Sequence of chain 1.A:
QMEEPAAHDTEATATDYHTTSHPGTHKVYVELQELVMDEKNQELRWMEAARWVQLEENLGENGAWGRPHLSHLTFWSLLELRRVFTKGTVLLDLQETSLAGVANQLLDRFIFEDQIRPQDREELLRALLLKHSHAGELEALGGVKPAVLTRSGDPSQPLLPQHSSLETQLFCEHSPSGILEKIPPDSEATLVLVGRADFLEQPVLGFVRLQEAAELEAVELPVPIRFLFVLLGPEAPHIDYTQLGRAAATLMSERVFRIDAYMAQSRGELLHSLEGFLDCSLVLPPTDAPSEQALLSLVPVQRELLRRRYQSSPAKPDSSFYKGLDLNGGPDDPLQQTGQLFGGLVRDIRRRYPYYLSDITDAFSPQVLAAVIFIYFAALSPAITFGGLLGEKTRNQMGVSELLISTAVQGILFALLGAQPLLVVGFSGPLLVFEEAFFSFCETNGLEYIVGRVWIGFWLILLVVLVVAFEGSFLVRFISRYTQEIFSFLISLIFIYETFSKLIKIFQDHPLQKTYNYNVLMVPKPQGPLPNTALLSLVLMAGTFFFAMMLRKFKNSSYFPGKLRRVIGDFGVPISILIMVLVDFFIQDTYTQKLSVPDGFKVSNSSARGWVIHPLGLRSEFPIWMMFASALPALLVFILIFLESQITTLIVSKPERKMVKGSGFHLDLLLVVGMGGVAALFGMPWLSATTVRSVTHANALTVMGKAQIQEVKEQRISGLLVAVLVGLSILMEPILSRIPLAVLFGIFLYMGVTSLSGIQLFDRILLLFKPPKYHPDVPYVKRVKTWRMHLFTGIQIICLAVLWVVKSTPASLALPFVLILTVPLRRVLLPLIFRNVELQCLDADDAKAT

A small-molecule ligand and the protein it binds are described below.
Small molecule (SMILES): CC(=O)N[C@@H]1[C@@H](O)[C@H](O)[C@@H](CO)O[C@H]1O

Binding-site contacts:
Ligand atom N2 contacts residue ASN642 of chain 1.A at 2.9 Å (h-bond).
Ligand atom C8 contacts residue ASN433 of chain 1.A at 3.7 Å.
Ligand atom C7 contacts residue ASN433 of chain 1.A at 4.0 Å.
Ligand atom C5 contacts residue ALA645 of chain 1.A at 4.5 Å (hydrophobic).
Ligand atom C1 contacts residue ASN642 of chain 1.A at 1.4 Å.
Ligand atom C2 contacts residue ARG432 of chain 1.A at 4.2 Å.
Ligand atom C5 contacts residue ASN642 of chain 1.A at 3.7 Å.
Ligand atom O5 contacts residue ALA645 of chain 1.A at 4.1 Å.
Ligand atom C8 contacts residue ARG432 of chain 1.A at 3.3 Å.
Ligand atom C4 contacts residue ASN642 of chain 1.A at 4.2 Å.
Ligand atom C2 contacts residue ASN642 of chain 1.A at 2.5 Å.
Ligand atom O5 contacts residue ASN642 of chain 1.A at 2.4 Å (h-bond).
Ligand atom C5 contacts residue SER644 of chain 1.A at 4.4 Å.
Ligand atom C7 contacts residue ASN642 of chain 1.A at 3.7 Å.
Ligand atom O6 contacts residue ARG432 of chain 1.A at 3.4 Å (salt-bridge).
Ligand atom C3 contacts residue ASN642 of chain 1.A at 3.8 Å.
Ligand atom C8 contacts residue ASN642 of chain 1.A at 4.1 Å.
Ligand atom C7 contacts residue ARG432 of chain 1.A at 4.3 Å.
Ligand atom C6 contacts residue ALA645 of chain 1.A at 3.9 Å (hydrophobic).
Ligand atom O7 contacts residue ASN433 of chain 1.A at 3.5 Å (h-bond).